Binding-site contacts:
Ligand atom N1 contacts residue GLU139 of chain 3.A at 2.9 Å (salt-bridge).
Ligand atom N1 contacts residue LEU141 of chain 3.A at 3.6 Å.
Ligand atom C9 contacts residue ALA91 of chain 3.A at 3.5 Å (hydrophobic).
Ligand atom C27 contacts residue ASN191 of chain 3.A at 3.5 Å.
Ligand atom C26 contacts residue VAL78 of chain 3.A at 3.7 Å (hydrophobic).
Ligand atom C26 contacts residue GLY71 of chain 3.A at 3.9 Å.
Ligand atom C4 contacts residue LEU141 of chain 3.A at 3.0 Å (hydrophobic).
Ligand atom C28 contacts residue GLU190 of chain 3.A at 3.4 Å.
Ligand atom C3 contacts residue LEU141 of chain 3.A at 3.5 Å (hydrophobic).
Ligand atom C8 contacts residue LEU141 of chain 3.A at 3.3 Å (hydrophobic).
Ligand atom C14 contacts residue MSE138 of chain 3.A at 3.5 Å.
Ligand atom N1 contacts residue ALA91 of chain 3.A at 3.4 Å.
Ligand atom C15 contacts residue ASP207 of chain 3.A at 3.4 Å.
Ligand atom N4 contacts residue GLU190 of chain 3.A at 3.6 Å.
Ligand atom C9 contacts residue VAL118 of chain 3.A at 3.8 Å (hydrophobic).
Ligand atom C27 contacts residue THR206 of chain 3.A at 2.9 Å.
Ligand atom C27 contacts residue GLU190 of chain 3.A at 3.8 Å.
Ligand atom C24 contacts residue LEU70 of chain 3.A at 3.8 Å (hydrophobic).
Ligand atom C8 contacts residue ALA91 of chain 3.A at 3.6 Å (hydrophobic).
Ligand atom C25 contacts residue LEU70 of chain 3.A at 3.0 Å (hydrophobic).
Ligand atom O4 contacts residue GLY71 of chain 3.A at 3.7 Å.
Ligand atom C17 contacts residue VAL78 of chain 3.A at 3.7 Å (hydrophobic).
Ligand atom C6 contacts residue LEU193 of chain 3.A at 3.6 Å (hydrophobic).
Ligand atom C10 contacts residue ALA91 of chain 3.A at 3.8 Å (hydrophobic).
Ligand atom C26 contacts residue GLY73 of chain 3.A at 3.4 Å.
Ligand atom C5 contacts residue LEU70 of chain 3.A at 3.8 Å (hydrophobic).
Ligand atom C14 contacts residue ASP207 of chain 3.A at 3.4 Å.
Ligand atom C1 contacts residue LEU70 of chain 3.A at 3.7 Å (hydrophobic).
Ligand atom C19 contacts residue LEU193 of chain 3.A at 3.8 Å (hydrophobic).
Ligand atom C9 contacts residue GLU139 of chain 3.A at 3.8 Å.
Ligand atom O4 contacts residue LEU70 of chain 3.A at 3.7 Å.
Ligand atom O5 contacts residue LEU141 of chain 3.A at 2.5 Å (h-bond).
Ligand atom C26 contacts residue LEU72 of chain 3.A at 3.6 Å (hydrophobic).
Ligand atom C16 contacts residue ASP207 of chain 3.A at 3.8 Å.
Ligand atom O6 contacts residue LEU193 of chain 3.A at 3.8 Å.
Ligand atom O5 contacts residue CYS140 of chain 3.A at 3.5 Å.
Ligand atom C16 contacts residue VAL78 of chain 3.A at 3.8 Å (hydrophobic).
Ligand atom C8 contacts residue GLU139 of chain 3.A at 3.8 Å.
Ligand atom C5 contacts residue LEU193 of chain 3.A at 3.7 Å (hydrophobic).
Ligand atom C13 contacts residue MSE138 of chain 3.A at 3.3 Å.

Sequence of chain 3.A:
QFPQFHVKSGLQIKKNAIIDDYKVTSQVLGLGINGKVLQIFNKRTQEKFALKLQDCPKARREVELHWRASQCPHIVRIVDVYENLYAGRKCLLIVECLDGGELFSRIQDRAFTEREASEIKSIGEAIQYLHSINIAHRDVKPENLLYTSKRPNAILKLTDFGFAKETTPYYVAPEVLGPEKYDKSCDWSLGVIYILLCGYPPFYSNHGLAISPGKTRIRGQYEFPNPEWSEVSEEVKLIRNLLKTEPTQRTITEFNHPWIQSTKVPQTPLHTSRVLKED

A small-molecule ligand and the protein it binds are described below.
Small molecule (SMILES): CN[C@@H]1C[C@H]2O[C@@](C)([C@@H]1OC)n1c3ccccc3c3c4c(c5c6ccccc6n2c5c31)C(=O)NC4